The small molecule below binds the protein below.
Small molecule (SMILES): CSC[C@H]1O[C@@H](n2cnc3c(N)ncnc32)[C@H](O)[C@@H]1O

Binding-site contacts:
Ligand atom C8 contacts residue SF41 of chain 1.G at 3.9 Å.
Ligand atom C6 contacts residue ILE295 of chain 1.B at 3.6 Å (hydrophobic).
Ligand atom C6 contacts residue PHE61 of chain 1.B at 3.9 Å (hydrophobic).
Ligand atom C6 contacts residue LYS242 of chain 1.B at 3.9 Å.
Ligand atom S5' contacts residue PHE61 of chain 1.B at 3.5 Å (h-bond).
Ligand atom N1 contacts residue ILE273 of chain 1.B at 2.8 Å (h-bond).
Ligand atom C5' contacts residue ARG294 of chain 1.B at 3.5 Å.
Ligand atom N7 contacts residue ILE295 of chain 1.B at 3.9 Å.
Ligand atom O3' contacts residue ASP299 of chain 1.B at 3.5 Å (salt-bridge).
Ligand atom N7 contacts residue GLN245 of chain 1.B at 2.9 Å (h-bond).
Ligand atom O3' contacts residue ASP298 of chain 1.B at 3.2 Å.
Ligand atom C2 contacts residue ILE273 of chain 1.B at 3.0 Å (hydrophobic).
Ligand atom N6 contacts residue LYS242 of chain 1.B at 3.4 Å.
Ligand atom N6 contacts residue SER240 of chain 1.B at 3.7 Å.
Ligand atom C3' contacts residue ARG294 of chain 1.B at 3.8 Å.
Ligand atom C8 contacts residue GLN245 of chain 1.B at 3.8 Å.
Ligand atom C5 contacts residue GLN245 of chain 1.B at 3.8 Å.
Ligand atom N7 contacts residue PHE61 of chain 1.B at 3.6 Å.
Ligand atom C5 contacts residue ILE295 of chain 1.B at 3.6 Å (hydrophobic).
Ligand atom CS contacts residue ARG294 of chain 1.B at 3.9 Å.
Ligand atom O4' contacts residue PHE61 of chain 1.B at 3.2 Å.
Ligand atom N1 contacts residue ASN272 of chain 1.B at 3.5 Å.
Ligand atom N9 contacts residue PHE61 of chain 1.B at 3.4 Å.
Ligand atom N6 contacts residue GLN245 of chain 1.B at 3.0 Å (h-bond).
Ligand atom N6 contacts residue ILE273 of chain 1.B at 3.2 Å.
Ligand atom N3 contacts residue ILE273 of chain 1.B at 4.0 Å.
Ligand atom C8 contacts residue CYS292 of chain 1.B at 3.8 Å (hydrophobic).
Ligand atom O2' contacts residue ASP299 of chain 1.B at 2.6 Å (salt-bridge).
Ligand atom C1' contacts residue PHE61 of chain 1.B at 3.4 Å (hydrophobic).
Ligand atom C2' contacts residue ASP299 of chain 1.B at 3.2 Å.
Ligand atom N3 contacts residue PHE61 of chain 1.B at 3.4 Å.
Ligand atom N6 contacts residue ILE295 of chain 1.B at 3.8 Å.
Ligand atom N7 contacts residue CYS292 of chain 1.B at 3.5 Å.
Ligand atom C8 contacts residue PHE61 of chain 1.B at 3.5 Å (hydrophobic).
Ligand atom C2 contacts residue PHE61 of chain 1.B at 3.8 Å (hydrophobic).
Ligand atom C5 contacts residue PHE61 of chain 1.B at 3.6 Å (hydrophobic).
Ligand atom C4 contacts residue PHE61 of chain 1.B at 3.4 Å (hydrophobic).
Ligand atom C6 contacts residue GLN245 of chain 1.B at 4.0 Å.
Ligand atom N6 contacts residue ASP271 of chain 1.B at 3.4 Å (salt-bridge).
Ligand atom C6 contacts residue ILE273 of chain 1.B at 3.8 Å (hydrophobic).

Sequence of chain 1.B:
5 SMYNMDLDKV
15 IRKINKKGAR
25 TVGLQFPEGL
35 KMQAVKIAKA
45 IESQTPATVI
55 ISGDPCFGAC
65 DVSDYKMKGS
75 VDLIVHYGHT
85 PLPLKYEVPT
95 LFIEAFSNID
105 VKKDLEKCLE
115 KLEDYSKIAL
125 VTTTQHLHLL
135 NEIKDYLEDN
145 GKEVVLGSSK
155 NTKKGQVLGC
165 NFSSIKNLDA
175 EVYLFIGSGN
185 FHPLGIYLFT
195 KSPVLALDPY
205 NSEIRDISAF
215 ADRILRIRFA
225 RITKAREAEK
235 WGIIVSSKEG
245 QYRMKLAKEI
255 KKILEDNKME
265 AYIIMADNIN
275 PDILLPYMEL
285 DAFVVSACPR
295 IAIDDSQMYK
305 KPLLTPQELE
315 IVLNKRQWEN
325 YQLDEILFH